Sequence of chain 4.A:
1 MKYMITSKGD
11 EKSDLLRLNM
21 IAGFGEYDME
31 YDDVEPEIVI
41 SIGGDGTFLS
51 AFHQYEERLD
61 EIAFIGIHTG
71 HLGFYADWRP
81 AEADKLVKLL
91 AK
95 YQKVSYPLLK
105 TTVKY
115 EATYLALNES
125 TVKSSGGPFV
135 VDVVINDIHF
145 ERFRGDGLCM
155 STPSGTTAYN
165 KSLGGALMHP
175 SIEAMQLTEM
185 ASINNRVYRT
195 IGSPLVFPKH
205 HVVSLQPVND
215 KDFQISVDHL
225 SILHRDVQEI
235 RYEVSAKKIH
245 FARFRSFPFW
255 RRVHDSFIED

Binding-site contacts:
Ligand atom NBB contacts residue ASN122 of chain 4.A at 3.1 Å (h-bond).
Ligand atom CAY contacts residue ALA162 of chain 4.A at 3.5 Å (hydrophobic).
Ligand atom CAQ contacts residue LEU49 of chain 4.A at 3.7 Å (hydrophobic).
Ligand atom CAW contacts residue PHE74 of chain 4.A at 3.3 Å (hydrophobic).
Ligand atom NBB contacts residue ALA162 of chain 4.A at 3.8 Å.
Ligand atom NBB contacts residue SER158 of chain 4.A at 3.1 Å (h-bond).
Ligand atom CAS contacts residue ASN122 of chain 4.A at 3.7 Å.
Ligand atom CAR contacts residue ASN122 of chain 4.A at 3.8 Å.
Ligand atom N6 contacts residue ALA185 of chain 1.A at 3.1 Å (h-bond).
Ligand atom CAY contacts residue THR161 of chain 4.A at 3.5 Å.
Ligand atom CAP contacts residue GLY46 of chain 4.A at 3.6 Å.
Ligand atom NAX contacts residue PHE74 of chain 4.A at 3.5 Å.
Ligand atom N6 contacts residue TYR163 of chain 4.A at 3.6 Å.
Ligand atom NBB contacts residue THR161 of chain 4.A at 3.6 Å (h-bond).
Ligand atom OBE contacts residue GLU123 of chain 4.A at 2.7 Å (salt-bridge).
Ligand atom C6 contacts residue TYR163 of chain 4.A at 3.6 Å (hydrophobic).
Ligand atom N6 contacts residue ASP150 of chain 1.A at 2.9 Å (salt-bridge).
Ligand atom N1 contacts residue ALA185 of chain 1.A at 3.8 Å.
Ligand atom N7 contacts residue TYR163 of chain 4.A at 3.8 Å.
Ligand atom OBG contacts residue ALA162 of chain 4.A at 3.3 Å.
Ligand atom C2 contacts residue ILE187 of chain 1.A at 3.5 Å (hydrophobic).
Ligand atom C2 contacts residue SER166 of chain 4.A at 3.1 Å.
Ligand atom N1 contacts residue SER166 of chain 4.A at 3.1 Å (h-bond).
Ligand atom CAZ contacts residue ALA162 of chain 4.A at 3.5 Å (hydrophobic).
Ligand atom OBG contacts residue TYR163 of chain 4.A at 3.3 Å (h-bond).
Ligand atom NAX contacts residue THR161 of chain 4.A at 2.6 Å (h-bond).
Ligand atom CBF contacts residue GLU123 of chain 4.A at 3.4 Å.
Ligand atom N3 contacts residue TYR163 of chain 4.A at 3.5 Å (h-bond).
Ligand atom CAP contacts residue LEU49 of chain 4.A at 3.7 Å (hydrophobic).
Ligand atom CAU contacts residue ASP45 of chain 4.A at 3.8 Å.
Ligand atom NBA contacts residue ALA162 of chain 4.A at 3.8 Å.
Ligand atom OBG contacts residue GLU123 of chain 4.A at 2.6 Å (salt-bridge).
Ligand atom C2 contacts residue TYR163 of chain 4.A at 3.8 Å (hydrophobic).
Ligand atom OBE contacts residue ASN122 of chain 4.A at 3.3 Å (h-bond).
Ligand atom NBA contacts residue ASN122 of chain 4.A at 2.9 Å (h-bond).
Ligand atom NBB contacts residue TYR75 of chain 4.A at 3.6 Å.
Ligand atom N1 contacts residue ILE187 of chain 1.A at 3.4 Å.
Ligand atom C5 contacts residue TYR163 of chain 4.A at 3.7 Å (hydrophobic).
Ligand atom CAW contacts residue THR161 of chain 4.A at 3.3 Å.
Ligand atom CBD contacts residue GLU123 of chain 4.A at 3.3 Å.

Sequence of chain 1.A:
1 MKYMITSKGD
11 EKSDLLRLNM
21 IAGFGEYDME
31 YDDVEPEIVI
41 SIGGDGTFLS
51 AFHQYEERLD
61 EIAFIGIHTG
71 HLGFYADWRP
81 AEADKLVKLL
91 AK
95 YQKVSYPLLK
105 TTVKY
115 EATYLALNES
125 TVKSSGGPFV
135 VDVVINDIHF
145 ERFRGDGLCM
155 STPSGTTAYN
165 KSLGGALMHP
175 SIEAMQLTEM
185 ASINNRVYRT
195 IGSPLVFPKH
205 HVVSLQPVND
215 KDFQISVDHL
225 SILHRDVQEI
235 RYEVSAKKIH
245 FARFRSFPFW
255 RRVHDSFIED

A protein and the small-molecule ligand that binds it are described below.
Small molecule (SMILES): CN(CC#Cc1nc2c(N)ncnc2[nH]1)C[C@H]1O[C@@H](n2cnc3c(N)ncnc32)[C@H](O)[C@@H]1O